Sequence of chain 1.D:
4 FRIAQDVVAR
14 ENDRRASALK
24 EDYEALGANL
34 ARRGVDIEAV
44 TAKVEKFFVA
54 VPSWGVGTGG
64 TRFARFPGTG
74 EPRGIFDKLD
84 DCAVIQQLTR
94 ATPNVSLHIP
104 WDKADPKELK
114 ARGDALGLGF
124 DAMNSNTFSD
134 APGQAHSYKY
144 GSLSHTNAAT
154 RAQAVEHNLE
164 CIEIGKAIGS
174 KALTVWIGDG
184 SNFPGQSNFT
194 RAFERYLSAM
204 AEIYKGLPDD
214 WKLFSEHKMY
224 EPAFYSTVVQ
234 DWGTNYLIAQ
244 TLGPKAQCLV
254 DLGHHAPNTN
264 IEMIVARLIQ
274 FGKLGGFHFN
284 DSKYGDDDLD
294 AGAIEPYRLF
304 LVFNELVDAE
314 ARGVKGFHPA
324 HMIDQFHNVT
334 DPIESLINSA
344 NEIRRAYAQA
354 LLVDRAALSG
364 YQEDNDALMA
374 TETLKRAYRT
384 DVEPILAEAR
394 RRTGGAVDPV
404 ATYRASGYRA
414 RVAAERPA

Sequence of chain 1.C:
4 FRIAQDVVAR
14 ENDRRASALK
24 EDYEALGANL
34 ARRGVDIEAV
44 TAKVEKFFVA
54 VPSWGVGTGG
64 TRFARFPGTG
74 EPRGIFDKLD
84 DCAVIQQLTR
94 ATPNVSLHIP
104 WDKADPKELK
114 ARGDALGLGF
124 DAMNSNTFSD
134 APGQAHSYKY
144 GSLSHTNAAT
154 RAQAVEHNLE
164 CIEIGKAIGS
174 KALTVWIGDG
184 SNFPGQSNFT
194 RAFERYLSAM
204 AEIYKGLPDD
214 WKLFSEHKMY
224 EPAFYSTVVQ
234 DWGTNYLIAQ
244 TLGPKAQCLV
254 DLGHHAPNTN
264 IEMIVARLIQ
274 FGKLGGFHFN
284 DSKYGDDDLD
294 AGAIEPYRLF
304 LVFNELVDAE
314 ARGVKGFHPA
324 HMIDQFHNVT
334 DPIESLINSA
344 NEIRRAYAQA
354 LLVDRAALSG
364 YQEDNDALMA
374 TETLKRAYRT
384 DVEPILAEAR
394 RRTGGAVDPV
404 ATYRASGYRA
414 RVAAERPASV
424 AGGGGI

The small molecule below binds the protein below.
Small molecule (SMILES): C[C@H](O)[C@H](O)[C@@H](O)[C@@H](O)C=O

Binding-site contacts:
Ligand atom O4 contacts residue MN1 of chain 1.N at 3.8 Å.
Ligand atom O2 contacts residue ASP254 of chain 1.D at 3.2 Å (salt-bridge).
Ligand atom C2 contacts residue MN1 of chain 1.O at 2.9 Å.
Ligand atom C1 contacts residue LYS221 of chain 1.D at 3.8 Å.
Ligand atom C1 contacts residue PHE66 of chain 1.C at 3.7 Å (hydrophobic).
Ligand atom C3 contacts residue GLU219 of chain 1.D at 3.6 Å.
Ligand atom O1 contacts residue HIS257 of chain 1.D at 3.4 Å (h-bond).
Ligand atom C1 contacts residue MN1 of chain 1.O at 2.8 Å.
Ligand atom C3 contacts residue ASP327 of chain 1.D at 3.5 Å.
Ligand atom O1 contacts residue MN1 of chain 1.O at 2.1 Å.
Ligand atom O3 contacts residue MN1 of chain 1.N at 2.3 Å.
Ligand atom O4 contacts residue ASP327 of chain 1.D at 2.8 Å (salt-bridge).
Ligand atom C2 contacts residue MN1 of chain 1.N at 3.1 Å.
Ligand atom C3 contacts residue MN1 of chain 1.N at 3.2 Å.
Ligand atom C6 contacts residue TRP57 of chain 1.D at 3.6 Å (hydrophobic).
Ligand atom C5 contacts residue ASP327 of chain 1.D at 4.0 Å.
Ligand atom O3 contacts residue GLU219 of chain 1.D at 2.8 Å (salt-bridge).
Ligand atom C3 contacts residue TRP179 of chain 1.D at 3.8 Å (hydrophobic).
Ligand atom C1 contacts residue TRP179 of chain 1.D at 3.4 Å (hydrophobic).
Ligand atom O2 contacts residue MN1 of chain 1.O at 2.0 Å.
Ligand atom C5 contacts residue HIS101 of chain 1.D at 3.6 Å.
Ligand atom C2 contacts residue GLU219 of chain 1.D at 3.4 Å.
Ligand atom O1 contacts residue PHE66 of chain 1.C at 3.4 Å.
Ligand atom O2 contacts residue ASP327 of chain 1.D at 2.8 Å (salt-bridge).
Ligand atom C1 contacts residue HIS257 of chain 1.D at 3.9 Å.
Ligand atom O1 contacts residue TRP179 of chain 1.D at 3.6 Å.
Ligand atom C2 contacts residue HIS257 of chain 1.D at 3.3 Å.
Ligand atom C2 contacts residue ASP327 of chain 1.D at 3.7 Å.
Ligand atom O2 contacts residue GLU219 of chain 1.D at 3.2 Å (salt-bridge).
Ligand atom O1 contacts residue LYS221 of chain 1.D at 2.7 Å (salt-bridge).
Ligand atom O3 contacts residue ASP327 of chain 1.D at 2.8 Å (salt-bridge).
Ligand atom O5 contacts residue HIS101 of chain 1.D at 2.7 Å (h-bond).
Ligand atom C4 contacts residue ASP327 of chain 1.D at 3.5 Å.
Ligand atom O2 contacts residue HIS257 of chain 1.D at 2.9 Å (h-bond).
Ligand atom C6 contacts residue HIS101 of chain 1.D at 3.5 Å.
Ligand atom O4 contacts residue MN1 of chain 1.O at 3.8 Å.
Ligand atom O2 contacts residue MN1 of chain 1.N at 2.3 Å.
Ligand atom C2 contacts residue TRP179 of chain 1.D at 3.7 Å (hydrophobic).
Ligand atom O1 contacts residue ASP289 of chain 1.D at 3.2 Å (salt-bridge).
Ligand atom O3 contacts residue HIS281 of chain 1.D at 3.3 Å.